Binding-site contacts:
Ligand atom C2 contacts residue ASN55 of chain 1.B at 2.5 Å.
Ligand atom C8 contacts residue ASN55 of chain 1.B at 3.8 Å.
Ligand atom C5 contacts residue ASN55 of chain 1.B at 3.6 Å.
Ligand atom C4 contacts residue ASN55 of chain 1.B at 4.2 Å.
Ligand atom C1 contacts residue MET153 of chain 1.B at 3.8 Å (hydrophobic).
Ligand atom C8 contacts residue GLU52 of chain 1.B at 4.2 Å.
Ligand atom C5 contacts residue MET153 of chain 1.B at 4.0 Å (hydrophobic).
Ligand atom N2 contacts residue ASN55 of chain 1.B at 2.6 Å (h-bond).
Ligand atom N2 contacts residue MET153 of chain 1.B at 4.0 Å.
Ligand atom O5 contacts residue MET153 of chain 1.B at 4.4 Å.
Ligand atom C8 contacts residue PRO50 of chain 1.B at 3.6 Å (hydrophobic).
Ligand atom C8 contacts residue SER51 of chain 1.B at 4.4 Å.
Ligand atom O5 contacts residue ASN55 of chain 1.B at 2.3 Å (h-bond).
Ligand atom C4 contacts residue MET153 of chain 1.B at 4.3 Å (hydrophobic).
Ligand atom C7 contacts residue ASN55 of chain 1.B at 3.5 Å.
Ligand atom C2 contacts residue MET153 of chain 1.B at 4.0 Å (hydrophobic).
Ligand atom C3 contacts residue ASN55 of chain 1.B at 3.8 Å.
Ligand atom C3 contacts residue MET153 of chain 1.B at 3.7 Å (hydrophobic).
Ligand atom O6 contacts residue ASN151 of chain 1.B at 4.3 Å.
Ligand atom C1 contacts residue ASN55 of chain 1.B at 1.4 Å.

The protein below binds the small molecule below.
Small molecule (SMILES): CC(=O)N[C@@H]1[C@@H](O)[C@H](O)[C@@H](CO)O[C@H]1O

Sequence of chain 1.B:
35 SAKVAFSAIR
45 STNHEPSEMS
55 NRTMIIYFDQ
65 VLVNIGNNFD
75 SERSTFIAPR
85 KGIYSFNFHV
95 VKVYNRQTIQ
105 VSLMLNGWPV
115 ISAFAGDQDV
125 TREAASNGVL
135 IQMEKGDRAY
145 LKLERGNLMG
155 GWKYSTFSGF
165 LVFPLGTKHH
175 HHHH